Sequence of chain 1.B:
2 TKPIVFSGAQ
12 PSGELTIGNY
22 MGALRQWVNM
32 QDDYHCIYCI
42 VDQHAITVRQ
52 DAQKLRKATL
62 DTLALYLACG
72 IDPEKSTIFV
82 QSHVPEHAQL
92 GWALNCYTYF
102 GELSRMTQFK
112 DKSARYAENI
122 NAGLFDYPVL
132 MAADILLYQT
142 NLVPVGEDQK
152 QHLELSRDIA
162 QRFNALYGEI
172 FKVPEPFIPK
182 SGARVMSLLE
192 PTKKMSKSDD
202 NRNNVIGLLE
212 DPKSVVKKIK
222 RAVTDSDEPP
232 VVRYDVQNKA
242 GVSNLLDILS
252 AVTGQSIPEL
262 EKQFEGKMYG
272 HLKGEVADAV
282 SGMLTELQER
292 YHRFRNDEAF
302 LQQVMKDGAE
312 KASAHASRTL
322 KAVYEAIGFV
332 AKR

Binding-site contacts:
Ligand atom C2 contacts residue ASP127 of chain 1.A at 3.2 Å.
Ligand atom C7 contacts residue TRP93 of chain 1.B at 3.9 Å (hydrophobic).
Ligand atom C7 contacts residue TRP93 of chain 1.A at 3.4 Å (hydrophobic).
Ligand atom C1 contacts residue TRP93 of chain 1.B at 3.6 Å (hydrophobic).
Ligand atom C contacts residue ASN96 of chain 1.A at 3.5 Å.
Ligand atom C contacts residue LEU131 of chain 1.A at 3.4 Å (hydrophobic).
Ligand atom C4 contacts residue ALA89 of chain 1.B at 3.5 Å (hydrophobic).
Ligand atom O contacts residue LEU131 of chain 1.A at 3.7 Å.
Ligand atom C6 contacts residue TRP93 of chain 1.B at 3.6 Å (hydrophobic).
Ligand atom C5 contacts residue GLY92 of chain 1.B at 3.6 Å.
Ligand atom N contacts residue ALA89 of chain 1.B at 2.9 Å (h-bond).
Ligand atom O contacts residue GLY92 of chain 1.A at 3.4 Å.
Ligand atom O contacts residue TRP93 of chain 1.B at 3.7 Å.
Ligand atom C contacts residue GLY92 of chain 1.A at 3.2 Å.
Ligand atom C3 contacts residue ASN96 of chain 1.A at 3.9 Å.
Ligand atom C contacts residue VAL130 of chain 1.A at 3.5 Å (hydrophobic).
Ligand atom C1 contacts residue GLY92 of chain 1.A at 3.5 Å.
Ligand atom N contacts residue HIS88 of chain 1.B at 3.5 Å (h-bond).
Ligand atom C5 contacts residue TRP93 of chain 1.B at 3.4 Å (hydrophobic).
Ligand atom O contacts residue ASP127 of chain 1.A at 3.9 Å.
Ligand atom N contacts residue GLY92 of chain 1.B at 3.2 Å.
Ligand atom C3 contacts residue ASP127 of chain 1.B at 3.7 Å.
Ligand atom C3 contacts residue TRP93 of chain 1.A at 3.7 Å (hydrophobic).
Ligand atom C6 contacts residue ALA89 of chain 1.A at 2.9 Å (hydrophobic).
Ligand atom C2 contacts residue ASN96 of chain 1.A at 3.3 Å.
Ligand atom C7 contacts residue GLY92 of chain 1.A at 3.6 Å.
Ligand atom C1 contacts residue TRP93 of chain 1.A at 3.6 Å (hydrophobic).
Ligand atom N contacts residue TRP93 of chain 1.B at 3.6 Å.
Ligand atom N contacts residue LEU131 of chain 1.B at 3.2 Å.
Ligand atom C contacts residue ASP127 of chain 1.A at 3.2 Å.
Ligand atom C3 contacts residue ASN96 of chain 1.B at 3.9 Å.
Ligand atom C5 contacts residue TRP93 of chain 1.A at 3.9 Å (hydrophobic).
Ligand atom C4 contacts residue TRP93 of chain 1.A at 3.9 Å (hydrophobic).
Ligand atom C7 contacts residue ALA89 of chain 1.A at 3.1 Å (hydrophobic).
Ligand atom C5 contacts residue ALA89 of chain 1.B at 2.9 Å (hydrophobic).
Ligand atom C6 contacts residue ALA89 of chain 1.B at 3.3 Å (hydrophobic).
Ligand atom C6 contacts residue TRP93 of chain 1.A at 3.7 Å (hydrophobic).
Ligand atom C2 contacts residue TRP93 of chain 1.B at 3.8 Å (hydrophobic).
Ligand atom C4 contacts residue TRP93 of chain 1.B at 3.6 Å (hydrophobic).
Ligand atom C2 contacts residue ASN96 of chain 1.B at 3.8 Å.

Sequence of chain 1.A:
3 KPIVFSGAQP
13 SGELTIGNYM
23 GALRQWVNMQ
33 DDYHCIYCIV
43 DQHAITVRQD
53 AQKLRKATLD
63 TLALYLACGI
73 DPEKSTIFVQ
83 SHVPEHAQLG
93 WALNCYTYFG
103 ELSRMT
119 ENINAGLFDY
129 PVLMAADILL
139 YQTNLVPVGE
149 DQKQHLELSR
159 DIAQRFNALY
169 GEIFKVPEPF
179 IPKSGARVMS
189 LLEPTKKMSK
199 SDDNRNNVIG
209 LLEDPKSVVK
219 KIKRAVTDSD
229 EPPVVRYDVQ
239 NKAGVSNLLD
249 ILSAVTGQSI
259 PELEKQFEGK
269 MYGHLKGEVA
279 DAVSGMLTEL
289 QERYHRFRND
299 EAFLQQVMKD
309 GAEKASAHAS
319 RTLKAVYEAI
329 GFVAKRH

This small molecule binds to this protein.
Small molecule (SMILES): COc1ccc(C#N)cc1